Binding-site contacts:
Ligand atom O5 contacts residue TRP136 of chain 1.A at 3.2 Å.
Ligand atom O2 contacts residue AL1 of chain 1.E at 2.2 Å.
Ligand atom O2 contacts residue GLU180 of chain 1.A at 2.2 Å (salt-bridge).
Ligand atom O1 contacts residue TRP136 of chain 1.A at 3.6 Å.
Ligand atom O2 contacts residue ASP292 of chain 1.A at 3.1 Å (salt-bridge).
Ligand atom C3 contacts residue AL1 of chain 1.D at 3.4 Å.
Ligand atom O3 contacts residue ASP292 of chain 1.A at 3.8 Å.
Ligand atom O4 contacts residue AL1 of chain 1.D at 2.3 Å.
Ligand atom O1 contacts residue GLU256 of chain 1.A at 3.6 Å (salt-bridge).
Ligand atom O1 contacts residue AL1 of chain 1.E at 2.3 Å.
Ligand atom C5 contacts residue TRP136 of chain 1.A at 3.7 Å (hydrophobic).
Ligand atom C1 contacts residue GLU254 of chain 1.A at 3.7 Å.
Ligand atom O5 contacts residue GLU180 of chain 1.A at 3.8 Å.
Ligand atom O4 contacts residue TRP15 of chain 1.A at 3.7 Å.
Ligand atom C5 contacts residue GLU180 of chain 1.A at 2.9 Å.
Ligand atom C1 contacts residue GLU256 of chain 1.A at 3.7 Å.
Ligand atom C4 contacts residue AL1 of chain 1.D at 2.9 Å.
Ligand atom O5 contacts residue HIS53 of chain 1.A at 2.9 Å (h-bond).
Ligand atom C2 contacts residue GLU180 of chain 1.A at 3.1 Å.
Ligand atom O1 contacts residue HIS219 of chain 1.A at 3.1 Å (h-bond).
Ligand atom C2 contacts residue AL1 of chain 1.E at 3.1 Å.
Ligand atom O3 contacts residue TRP15 of chain 1.A at 3.7 Å.
Ligand atom C2 contacts residue AL1 of chain 1.D at 3.2 Å.
Ligand atom C3 contacts residue GLU180 of chain 1.A at 3.5 Å.
Ligand atom O1 contacts residue LYS182 of chain 1.A at 3.7 Å.
Ligand atom C1 contacts residue PHE25 of chain 2.A at 3.5 Å (hydrophobic).
Ligand atom O4 contacts residue ASP292 of chain 1.A at 3.1 Å (salt-bridge).
Ligand atom O2 contacts residue AL1 of chain 1.D at 2.1 Å.
Ligand atom O4 contacts residue ASP244 of chain 1.A at 3.5 Å (salt-bridge).
Ligand atom C4 contacts residue GLU180 of chain 1.A at 2.5 Å.
Ligand atom O2 contacts residue HIS219 of chain 1.A at 3.2 Å.
Ligand atom C3 contacts residue TRP136 of chain 1.A at 3.6 Å (hydrophobic).
Ligand atom C1 contacts residue AL1 of chain 1.E at 2.9 Å.
Ligand atom O2 contacts residue GLU216 of chain 1.A at 3.2 Å (salt-bridge).
Ligand atom C2 contacts residue TRP136 of chain 1.A at 3.3 Å (hydrophobic).
Ligand atom O1 contacts residue GLU254 of chain 1.A at 2.9 Å (salt-bridge).
Ligand atom O4 contacts residue GLU180 of chain 1.A at 2.8 Å (salt-bridge).
Ligand atom O3 contacts residue AL1 of chain 1.D at 3.8 Å.
Ligand atom C5 contacts residue HIS53 of chain 1.A at 3.3 Å.
Ligand atom C1 contacts residue TRP136 of chain 1.A at 3.7 Å (hydrophobic).

This small molecule binds to this protein.
Small molecule (SMILES): OC[C@@H](O)C(O)[C@@H](O)CO

Sequence of chain 1.A:
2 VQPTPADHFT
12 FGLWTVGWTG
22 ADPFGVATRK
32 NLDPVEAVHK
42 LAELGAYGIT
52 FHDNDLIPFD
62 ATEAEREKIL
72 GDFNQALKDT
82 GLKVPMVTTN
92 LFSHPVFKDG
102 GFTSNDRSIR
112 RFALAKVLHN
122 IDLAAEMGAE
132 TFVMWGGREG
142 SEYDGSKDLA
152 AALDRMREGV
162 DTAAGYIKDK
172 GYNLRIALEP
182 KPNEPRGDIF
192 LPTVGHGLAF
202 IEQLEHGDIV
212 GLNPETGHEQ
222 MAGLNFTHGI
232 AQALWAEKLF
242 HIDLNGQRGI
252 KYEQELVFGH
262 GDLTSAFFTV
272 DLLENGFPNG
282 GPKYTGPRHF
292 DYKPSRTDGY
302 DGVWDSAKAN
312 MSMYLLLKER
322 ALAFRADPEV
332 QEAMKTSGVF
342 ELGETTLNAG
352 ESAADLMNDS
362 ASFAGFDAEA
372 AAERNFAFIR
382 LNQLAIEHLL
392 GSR

Sequence of chain 2.A:
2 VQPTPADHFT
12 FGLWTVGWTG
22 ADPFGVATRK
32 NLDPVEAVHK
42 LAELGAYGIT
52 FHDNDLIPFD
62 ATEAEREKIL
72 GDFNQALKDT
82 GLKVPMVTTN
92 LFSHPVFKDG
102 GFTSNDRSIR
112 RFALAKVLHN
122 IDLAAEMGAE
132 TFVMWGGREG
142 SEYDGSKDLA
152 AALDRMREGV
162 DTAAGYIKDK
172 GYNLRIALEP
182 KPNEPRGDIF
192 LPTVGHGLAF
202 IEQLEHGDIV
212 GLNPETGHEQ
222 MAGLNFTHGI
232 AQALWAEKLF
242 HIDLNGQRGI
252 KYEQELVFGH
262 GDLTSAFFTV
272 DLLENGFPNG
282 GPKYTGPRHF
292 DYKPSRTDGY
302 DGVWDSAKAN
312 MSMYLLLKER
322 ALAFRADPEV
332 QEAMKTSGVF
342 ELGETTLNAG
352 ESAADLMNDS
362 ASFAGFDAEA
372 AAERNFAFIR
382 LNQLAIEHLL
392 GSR